Binding-site contacts:
Ligand atom CAE contacts residue TYR105 of chain 1.A at 4.3 Å (hydrophobic).
Ligand atom CAC contacts residue VAL125 of chain 1.A at 3.7 Å (hydrophobic).
Ligand atom OAB contacts residue HIS61 of chain 1.A at 4.0 Å.
Ligand atom NAG contacts residue TRP48 of chain 1.A at 3.5 Å (h-bond).
Ligand atom OAA contacts residue HIS61 of chain 1.A at 3.2 Å.
Ligand atom OAB contacts residue HIS123 of chain 1.A at 2.8 Å (h-bond).
Ligand atom CAD contacts residue TRP48 of chain 1.A at 3.5 Å (hydrophobic).
Ligand atom CAF contacts residue GLU127 of chain 1.A at 4.1 Å.
Ligand atom OAB contacts residue LEU111 of chain 1.A at 4.4 Å.
Ligand atom NAG contacts residue GLU127 of chain 1.A at 3.1 Å (salt-bridge).
Ligand atom NAL contacts residue HIS61 of chain 1.A at 3.5 Å.
Ligand atom CAD contacts residue GLU127 of chain 1.A at 3.4 Å.
Ligand atom CAE contacts residue LEU94 of chain 1.A at 3.7 Å (hydrophobic).
Ligand atom CAI contacts residue HIS61 of chain 1.A at 4.0 Å.
Ligand atom CAI contacts residue VAL125 of chain 1.A at 4.1 Å (hydrophobic).
Ligand atom NAG contacts residue VAL132 of chain 1.A at 4.1 Å.
Ligand atom CAC contacts residue LEU35 of chain 1.A at 4.4 Å (hydrophobic).
Ligand atom OAB contacts residue VAL125 of chain 1.A at 3.2 Å.
Ligand atom NAL contacts residue VAL125 of chain 1.A at 4.0 Å.
Ligand atom NAL contacts residue HIS123 of chain 1.A at 3.8 Å.
Ligand atom CAC contacts residue GLU127 of chain 1.A at 4.4 Å.
Ligand atom NAG contacts residue TYR105 of chain 1.A at 4.0 Å.
Ligand atom OAA contacts residue PHE62 of chain 1.A at 4.1 Å.
Ligand atom CAJ contacts residue TRP48 of chain 1.A at 3.9 Å (hydrophobic).
Ligand atom CAD contacts residue VAL125 of chain 1.A at 4.3 Å (hydrophobic).
Ligand atom OAA contacts residue HIS123 of chain 1.A at 4.3 Å.
Ligand atom OAH contacts residue GLU127 of chain 1.A at 2.8 Å (salt-bridge).
Ligand atom CAC contacts residue TRP48 of chain 1.A at 4.4 Å (hydrophobic).
Ligand atom CAJ contacts residue GLU127 of chain 1.A at 3.3 Å.
Ligand atom CAK contacts residue GLU127 of chain 1.A at 3.0 Å.
Ligand atom CAD contacts residue HIS61 of chain 1.A at 4.5 Å.
Ligand atom CAE contacts residue TRP48 of chain 1.A at 4.1 Å (hydrophobic).
Ligand atom OAH contacts residue TRP48 of chain 1.A at 2.8 Å (h-bond).
Ligand atom CAE contacts residue GLU127 of chain 1.A at 3.4 Å.
Ligand atom CAC contacts residue HIS61 of chain 1.A at 3.8 Å.
Ligand atom CAK contacts residue TRP48 of chain 1.A at 3.1 Å (hydrophobic).

A protein and the small-molecule ligand that binds it are described below.
Small molecule (SMILES): O=[N+]([O-])c1ccc2oncc2c1

Sequence of chain 1.A:
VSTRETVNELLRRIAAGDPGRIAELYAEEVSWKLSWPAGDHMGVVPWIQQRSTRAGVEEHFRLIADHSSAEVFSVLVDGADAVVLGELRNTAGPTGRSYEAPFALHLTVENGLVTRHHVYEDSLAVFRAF